Binding-site contacts:
Ligand atom C21 contacts residue ASP187 of chain 1.A at 3.6 Å.
Ligand atom N13 contacts residue TYR125 of chain 1.A at 3.6 Å.
Ligand atom C8 contacts residue THR186 of chain 1.A at 3.8 Å.
Ligand atom C20 contacts residue ASP187 of chain 1.A at 3.7 Å.
Ligand atom C21 contacts residue THR186 of chain 1.A at 3.9 Å.
Ligand atom C22 contacts residue THR186 of chain 1.A at 3.5 Å.
Ligand atom C14 contacts residue GLU124 of chain 1.A at 3.3 Å.
Ligand atom N17 contacts residue ASN174 of chain 1.A at 3.1 Å (h-bond).
Ligand atom N13 contacts residue LEU176 of chain 1.A at 4.0 Å.
Ligand atom C15 contacts residue PHE57 of chain 1.A at 3.9 Å (hydrophobic).
Ligand atom N17 contacts residue GLU173 of chain 1.A at 3.2 Å (salt-bridge).
Ligand atom C10 contacts residue LEU176 of chain 1.A at 3.5 Å (hydrophobic).
Ligand atom C7 contacts residue THR186 of chain 1.A at 3.8 Å.
Ligand atom C16 contacts residue ARG14 of chain 1.B at 3.7 Å.
Ligand atom O1 contacts residue VAL60 of chain 1.A at 3.5 Å.
Ligand atom C21 contacts residue GLU173 of chain 1.A at 3.4 Å.
Ligand atom C9 contacts residue LEU176 of chain 1.A at 3.7 Å (hydrophobic).
Ligand atom C14 contacts residue ALA73 of chain 1.A at 3.2 Å (hydrophobic).
Ligand atom C12 contacts residue PHE330 of chain 1.A at 3.5 Å (hydrophobic).
Ligand atom C11 contacts residue LEU176 of chain 1.A at 3.5 Å (hydrophobic).
Ligand atom C14 contacts residue LEU176 of chain 1.A at 3.9 Å (hydrophobic).
Ligand atom C22 contacts residue ASP187 of chain 1.A at 3.6 Å.
Ligand atom N13 contacts residue ALA73 of chain 1.A at 3.5 Å.
Ligand atom C12 contacts residue TYR125 of chain 1.A at 3.8 Å (hydrophobic).
Ligand atom C7 contacts residue MET123 of chain 1.A at 3.8 Å (hydrophobic).
Ligand atom C5 contacts residue LEU176 of chain 1.A at 4.0 Å (hydrophobic).
Ligand atom C12 contacts residue VAL126 of chain 1.A at 3.5 Å (hydrophobic).
Ligand atom N17 contacts residue ASP187 of chain 1.A at 2.8 Å (salt-bridge).
Ligand atom C11 contacts residue PHE330 of chain 1.A at 3.7 Å (hydrophobic).
Ligand atom O2 contacts residue PHE330 of chain 1.A at 3.7 Å.
Ligand atom O2 contacts residue LEU176 of chain 1.A at 3.7 Å.
Ligand atom N13 contacts residue GLU124 of chain 1.A at 3.8 Å.
Ligand atom C12 contacts residue ALA73 of chain 1.A at 4.0 Å (hydrophobic).
Ligand atom C20 contacts residue PHE57 of chain 1.A at 3.8 Å (hydrophobic).
Ligand atom C16 contacts residue ASP187 of chain 1.A at 3.6 Å.
Ligand atom C14 contacts residue VAL126 of chain 1.A at 3.6 Å (hydrophobic).
Ligand atom N13 contacts residue VAL126 of chain 1.A at 2.9 Å (h-bond).
Ligand atom C12 contacts residue LEU176 of chain 1.A at 3.8 Å (hydrophobic).
Ligand atom C9 contacts residue ALA73 of chain 1.A at 3.6 Å (hydrophobic).
Ligand atom C16 contacts residue ASN174 of chain 1.A at 3.9 Å.

Sequence of chain 1.A:
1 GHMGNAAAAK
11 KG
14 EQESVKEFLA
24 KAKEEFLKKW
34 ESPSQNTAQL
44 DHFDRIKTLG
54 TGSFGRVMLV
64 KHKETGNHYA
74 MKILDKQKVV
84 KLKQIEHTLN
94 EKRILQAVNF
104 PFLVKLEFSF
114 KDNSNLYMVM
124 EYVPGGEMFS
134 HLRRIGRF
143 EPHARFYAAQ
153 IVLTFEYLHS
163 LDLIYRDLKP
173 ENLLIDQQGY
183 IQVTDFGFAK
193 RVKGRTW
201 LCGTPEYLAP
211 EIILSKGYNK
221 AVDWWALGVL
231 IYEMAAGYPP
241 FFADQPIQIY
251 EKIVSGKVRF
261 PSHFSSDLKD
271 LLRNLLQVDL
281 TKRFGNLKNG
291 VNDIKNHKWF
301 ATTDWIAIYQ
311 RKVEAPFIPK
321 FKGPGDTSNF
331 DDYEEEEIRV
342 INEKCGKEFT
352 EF

This small molecule binds to this protein.
Small molecule (SMILES): O=S(=O)(c1cccc2cnccc12)N1CCCNCC1

Sequence of chain 1.B:
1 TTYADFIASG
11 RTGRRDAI